Sequence of chain 5.A:
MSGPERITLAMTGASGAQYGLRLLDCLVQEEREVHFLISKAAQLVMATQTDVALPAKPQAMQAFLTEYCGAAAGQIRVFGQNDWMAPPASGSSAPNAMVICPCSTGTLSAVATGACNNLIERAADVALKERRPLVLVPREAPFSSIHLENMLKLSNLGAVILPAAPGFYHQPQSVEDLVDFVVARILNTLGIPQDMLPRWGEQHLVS

Sequence of chain 7.A:
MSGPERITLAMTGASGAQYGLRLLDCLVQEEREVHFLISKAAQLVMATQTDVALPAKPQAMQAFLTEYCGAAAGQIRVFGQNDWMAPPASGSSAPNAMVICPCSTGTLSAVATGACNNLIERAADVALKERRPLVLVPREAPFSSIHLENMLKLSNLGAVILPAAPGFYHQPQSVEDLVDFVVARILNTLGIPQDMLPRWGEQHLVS

Sequence of chain 12.A:
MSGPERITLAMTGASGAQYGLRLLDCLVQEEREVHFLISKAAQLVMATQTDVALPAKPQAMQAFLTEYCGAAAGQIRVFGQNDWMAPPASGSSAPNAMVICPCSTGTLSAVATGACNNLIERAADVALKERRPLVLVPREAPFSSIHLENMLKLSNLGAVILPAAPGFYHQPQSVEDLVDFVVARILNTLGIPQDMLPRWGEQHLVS

Binding-site contacts:
Ligand atom OAD contacts residue GLU140 of chain 5.A at 3.8 Å.
Ligand atom OAE contacts residue GLU140 of chain 5.A at 2.4 Å (salt-bridge).
Ligand atom OAH contacts residue TYR169 of chain 7.A at 3.8 Å.
Ligand atom CAF contacts residue ALA89 of chain 12.A at 3.5 Å (hydrophobic).
Ligand atom CAB contacts residue TRP200 of chain 7.A at 3.8 Å (hydrophobic).
Ligand atom CAI contacts residue SER90 of chain 12.A at 3.6 Å.
Ligand atom CAG contacts residue TYR169 of chain 7.A at 3.6 Å (hydrophobic).
Ligand atom CAB contacts residue FMN1 of chain 7.C at 3.7 Å.
Ligand atom OAE contacts residue ARG139 of chain 5.A at 3.7 Å.
Ligand atom OAD contacts residue ARG185 of chain 7.A at 2.7 Å (salt-bridge).
Ligand atom OAC contacts residue ARG139 of chain 5.A at 3.2 Å (salt-bridge).
Ligand atom CAF contacts residue FMN1 of chain 7.C at 3.4 Å.
Ligand atom OAE contacts residue LYS129 of chain 12.A at 3.8 Å.
Ligand atom CAI contacts residue FMN1 of chain 7.C at 3.6 Å.
Ligand atom OAD contacts residue GLY91 of chain 12.A at 2.8 Å (h-bond).
Ligand atom CAG contacts residue ARG122 of chain 12.A at 3.7 Å.
Ligand atom OAH contacts residue ARG122 of chain 12.A at 3.4 Å (salt-bridge).
Ligand atom PAJ contacts residue TYR169 of chain 7.A at 3.8 Å.
Ligand atom OAC contacts residue ARG185 of chain 7.A at 3.1 Å (salt-bridge).
Ligand atom OAH contacts residue SER90 of chain 12.A at 2.8 Å (h-bond).
Ligand atom PAJ contacts residue ARG122 of chain 12.A at 3.8 Å.
Ligand atom OAE contacts residue ARG122 of chain 12.A at 2.9 Å (salt-bridge).
Ligand atom CAA contacts residue TRP200 of chain 7.A at 3.7 Å (hydrophobic).
Ligand atom OAD contacts residue SER90 of chain 12.A at 3.6 Å (h-bond).
Ligand atom CAA contacts residue ALA89 of chain 12.A at 3.8 Å (hydrophobic).
Ligand atom CAA contacts residue TRP84 of chain 12.A at 3.4 Å (hydrophobic).
Ligand atom OAC contacts residue GLU140 of chain 5.A at 3.8 Å.
Ligand atom CAA contacts residue FMN1 of chain 7.C at 3.6 Å.
Ligand atom PAJ contacts residue LYS129 of chain 12.A at 3.7 Å.
Ligand atom CAB contacts residue TYR169 of chain 7.A at 3.7 Å (hydrophobic).
Ligand atom CAG contacts residue SER90 of chain 12.A at 3.8 Å.
Ligand atom PAJ contacts residue ARG185 of chain 7.A at 3.6 Å.
Ligand atom CAF contacts residue SER90 of chain 12.A at 3.7 Å.
Ligand atom PAJ contacts residue SER90 of chain 12.A at 3.7 Å.
Ligand atom PAJ contacts residue GLU140 of chain 5.A at 3.5 Å.
Ligand atom CAF contacts residue ARG122 of chain 12.A at 3.6 Å.
Ligand atom OAC contacts residue TYR169 of chain 7.A at 3.0 Å (h-bond).
Ligand atom CAG contacts residue FMN1 of chain 7.C at 3.4 Å.
Ligand atom OAH contacts residue GLY91 of chain 12.A at 3.9 Å.
Ligand atom OAD contacts residue LYS129 of chain 12.A at 2.7 Å (salt-bridge).

This small molecule binds to this protein.
Small molecule (SMILES): CC(C)=CCOP(=O)(O)O